Sequence of chain 1.E:
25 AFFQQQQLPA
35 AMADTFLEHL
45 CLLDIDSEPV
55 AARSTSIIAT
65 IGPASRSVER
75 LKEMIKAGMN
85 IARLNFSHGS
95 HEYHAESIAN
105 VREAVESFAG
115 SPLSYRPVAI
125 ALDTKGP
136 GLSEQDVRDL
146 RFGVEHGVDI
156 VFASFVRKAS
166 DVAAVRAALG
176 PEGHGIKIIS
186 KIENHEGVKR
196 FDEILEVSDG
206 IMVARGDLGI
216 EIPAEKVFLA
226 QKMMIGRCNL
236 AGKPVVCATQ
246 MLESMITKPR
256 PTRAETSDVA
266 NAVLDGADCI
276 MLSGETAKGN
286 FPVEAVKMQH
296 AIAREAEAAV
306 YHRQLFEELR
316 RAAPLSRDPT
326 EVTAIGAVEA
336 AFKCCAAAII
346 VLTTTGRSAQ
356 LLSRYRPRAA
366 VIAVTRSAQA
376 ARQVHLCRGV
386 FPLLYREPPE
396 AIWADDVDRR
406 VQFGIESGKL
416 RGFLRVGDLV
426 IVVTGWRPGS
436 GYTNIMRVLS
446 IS

Binding-site contacts:
Ligand atom S1 contacts residue ARG87 of chain 1.E at 4.2 Å.
Ligand atom C5 contacts residue HIS92 of chain 1.E at 4.1 Å.
Ligand atom O4 contacts residue GLY279 of chain 1.E at 2.8 Å (h-bond).
Ligand atom O1 contacts residue LYS283 of chain 1.E at 3.5 Å.
Ligand atom C11 contacts residue TYR97 of chain 1.E at 3.7 Å (hydrophobic).
Ligand atom C8 contacts residue HIS92 of chain 1.E at 3.5 Å.
Ligand atom C6 contacts residue HIS92 of chain 1.E at 3.5 Å.
Ligand atom S1 contacts residue ALA282 of chain 1.E at 4.2 Å.
Ligand atom C13 contacts residue HIS92 of chain 1.E at 3.9 Å.
Ligand atom O2 contacts residue HIS92 of chain 1.E at 3.8 Å.
Ligand atom O4 contacts residue SER278 of chain 1.E at 2.8 Å.
Ligand atom C6 contacts residue PRO67 of chain 1.E at 3.7 Å (hydrophobic).
Ligand atom O6 contacts residue ASN89 of chain 1.E at 3.6 Å (h-bond).
Ligand atom C4 contacts residue HIS92 of chain 1.E at 3.6 Å.
Ligand atom C10 contacts residue LYS283 of chain 1.E at 4.1 Å.
Ligand atom C11 contacts residue HIS92 of chain 1.E at 3.7 Å.
Ligand atom C5 contacts residue LYS283 of chain 1.E at 3.9 Å.
Ligand atom O3 contacts residue LYS283 of chain 1.E at 3.1 Å (salt-bridge).
Ligand atom C11 contacts residue GLY93 of chain 1.E at 3.9 Å.
Ligand atom C9 contacts residue ALA282 of chain 1.E at 3.7 Å (hydrophobic).
Ligand atom C13 contacts residue ASN89 of chain 1.E at 4.1 Å.
Ligand atom C12 contacts residue PRO67 of chain 1.E at 4.1 Å (hydrophobic).
Ligand atom C8 contacts residue PRO67 of chain 1.E at 4.2 Å (hydrophobic).
Ligand atom C7 contacts residue PRO67 of chain 1.E at 3.8 Å (hydrophobic).
Ligand atom C11 contacts residue PRO67 of chain 1.E at 3.9 Å (hydrophobic).
Ligand atom O4 contacts residue ALA282 of chain 1.E at 3.5 Å.
Ligand atom C9 contacts residue ASN89 of chain 1.E at 4.1 Å.
Ligand atom C14 contacts residue TYR97 of chain 1.E at 3.5 Å (hydrophobic).
Ligand atom O5 contacts residue THR64 of chain 1.E at 3.4 Å.
Ligand atom O5 contacts residue ASN89 of chain 1.E at 2.8 Å (h-bond).
Ligand atom C3 contacts residue PRO67 of chain 1.E at 3.8 Å (hydrophobic).
Ligand atom C2 contacts residue HIS92 of chain 1.E at 3.9 Å.
Ligand atom C9 contacts residue HIS92 of chain 1.E at 3.6 Å.
Ligand atom C14 contacts residue GLY93 of chain 1.E at 3.8 Å.
Ligand atom C3 contacts residue HIS92 of chain 1.E at 4.0 Å.
Ligand atom S1 contacts residue ASN89 of chain 1.E at 3.6 Å.
Ligand atom O5 contacts residue ARG87 of chain 1.E at 3.1 Å (salt-bridge).
Ligand atom C13 contacts residue ALA282 of chain 1.E at 3.9 Å (hydrophobic).
Ligand atom S1 contacts residue SER278 of chain 1.E at 4.1 Å.
Ligand atom C10 contacts residue HIS92 of chain 1.E at 4.0 Å.

A small-molecule ligand and the protein it binds are described below.
Small molecule (SMILES): O=C1c2ccccc2C(=O)c2c1cc(S(=O)(=O)O)c(O)c2O